This small molecule binds to this protein.
Small molecule (SMILES): CC(=O)N[C@H]1[C@H](O[C@H]2[C@H](O)[C@@H](NC(C)=O)CO[C@@H]2CO)O[C@H](CO)[C@@H](O)[C@@H]1O

Sequence of chain 1.A:
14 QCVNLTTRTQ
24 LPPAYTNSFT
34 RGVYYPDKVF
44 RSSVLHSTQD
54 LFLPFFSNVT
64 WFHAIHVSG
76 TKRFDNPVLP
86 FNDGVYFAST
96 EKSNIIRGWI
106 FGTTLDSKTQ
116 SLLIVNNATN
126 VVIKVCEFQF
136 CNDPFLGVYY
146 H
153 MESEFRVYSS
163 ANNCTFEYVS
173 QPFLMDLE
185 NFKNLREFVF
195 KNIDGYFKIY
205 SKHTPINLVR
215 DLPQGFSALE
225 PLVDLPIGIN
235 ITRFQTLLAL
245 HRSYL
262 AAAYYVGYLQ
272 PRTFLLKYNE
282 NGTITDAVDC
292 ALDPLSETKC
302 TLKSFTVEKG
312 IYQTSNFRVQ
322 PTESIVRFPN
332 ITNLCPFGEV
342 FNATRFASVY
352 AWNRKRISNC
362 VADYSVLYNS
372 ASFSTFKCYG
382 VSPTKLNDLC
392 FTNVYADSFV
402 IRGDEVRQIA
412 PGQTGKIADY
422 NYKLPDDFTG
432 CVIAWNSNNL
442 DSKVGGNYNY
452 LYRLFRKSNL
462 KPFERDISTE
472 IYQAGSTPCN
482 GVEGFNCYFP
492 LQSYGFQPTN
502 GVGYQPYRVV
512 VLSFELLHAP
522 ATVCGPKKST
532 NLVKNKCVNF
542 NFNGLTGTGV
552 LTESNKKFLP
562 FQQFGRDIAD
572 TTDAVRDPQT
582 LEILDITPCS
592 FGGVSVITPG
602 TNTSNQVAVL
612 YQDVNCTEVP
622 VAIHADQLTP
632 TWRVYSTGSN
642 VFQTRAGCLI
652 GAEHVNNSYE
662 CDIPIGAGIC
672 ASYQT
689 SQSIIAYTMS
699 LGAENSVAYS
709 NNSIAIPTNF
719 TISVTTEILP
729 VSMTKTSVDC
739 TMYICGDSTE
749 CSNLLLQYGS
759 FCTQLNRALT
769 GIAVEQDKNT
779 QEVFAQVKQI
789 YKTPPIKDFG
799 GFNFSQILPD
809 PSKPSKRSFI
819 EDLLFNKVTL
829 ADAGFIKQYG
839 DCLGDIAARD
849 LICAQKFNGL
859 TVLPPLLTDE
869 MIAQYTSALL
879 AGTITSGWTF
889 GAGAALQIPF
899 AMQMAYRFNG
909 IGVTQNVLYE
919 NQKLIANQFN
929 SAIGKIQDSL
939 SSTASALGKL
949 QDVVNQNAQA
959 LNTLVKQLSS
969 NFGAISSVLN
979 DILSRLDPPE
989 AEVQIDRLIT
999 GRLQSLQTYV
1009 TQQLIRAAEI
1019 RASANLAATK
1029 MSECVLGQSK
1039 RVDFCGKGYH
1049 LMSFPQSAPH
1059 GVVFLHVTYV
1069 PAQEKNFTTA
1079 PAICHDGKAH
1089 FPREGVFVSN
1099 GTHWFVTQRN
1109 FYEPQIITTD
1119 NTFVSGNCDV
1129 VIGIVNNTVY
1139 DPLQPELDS

Binding-site contacts:
Ligand atom O3 contacts residue THR124 of chain 1.A at 4.3 Å.
Ligand atom O5 contacts residue ASN122 of chain 1.A at 2.4 Å (h-bond).
Ligand atom O4 contacts residue ASN125 of chain 1.A at 4.1 Å.
Ligand atom C2 contacts residue ASN125 of chain 1.A at 4.2 Å.
Ligand atom O5 contacts residue THR124 of chain 1.A at 4.4 Å.
Ligand atom C1 contacts residue ASN122 of chain 1.A at 1.4 Å.
Ligand atom O7 contacts residue ASN125 of chain 1.A at 4.1 Å.
Ligand atom C8 contacts residue ASN122 of chain 1.A at 4.4 Å.
Ligand atom O7 contacts residue ASN122 of chain 1.A at 3.4 Å (h-bond).
Ligand atom C7 contacts residue ASN122 of chain 1.A at 3.3 Å.
Ligand atom C2 contacts residue ASN122 of chain 1.A at 2.5 Å.
Ligand atom C4 contacts residue ASN122 of chain 1.A at 4.3 Å.
Ligand atom C3 contacts residue THR124 of chain 1.A at 3.4 Å.
Ligand atom C5 contacts residue ASN122 of chain 1.A at 3.7 Å.
Ligand atom C8 contacts residue ALA123 of chain 1.A at 4.3 Å (hydrophobic).
Ligand atom C4 contacts residue ASN125 of chain 1.A at 4.2 Å.
Ligand atom C2 contacts residue THR124 of chain 1.A at 3.3 Å.
Ligand atom O5 contacts residue ASN125 of chain 1.A at 3.6 Å.
Ligand atom N2 contacts residue THR124 of chain 1.A at 2.8 Å (h-bond).
Ligand atom C8 contacts residue VAL171 of chain 1.A at 4.4 Å (hydrophobic).
Ligand atom C6 contacts residue ASN125 of chain 1.A at 4.4 Å.
Ligand atom C3 contacts residue ASN125 of chain 1.A at 4.0 Å.
Ligand atom O6 contacts residue VAL127 of chain 1.A at 3.9 Å.
Ligand atom C3 contacts residue ASN122 of chain 1.A at 3.8 Å.
Ligand atom C5 contacts residue ASN125 of chain 1.A at 3.4 Å.
Ligand atom C1 contacts residue ASN125 of chain 1.A at 3.4 Å.
Ligand atom C8 contacts residue THR124 of chain 1.A at 3.8 Å.
Ligand atom C7 contacts residue ASN125 of chain 1.A at 4.2 Å.
Ligand atom N2 contacts residue ASN122 of chain 1.A at 2.8 Å (h-bond).
Ligand atom C8 contacts residue ASN125 of chain 1.A at 4.1 Å.
Ligand atom O5 contacts residue VAL127 of chain 1.A at 4.1 Å.
Ligand atom C7 contacts residue THR124 of chain 1.A at 3.9 Å.
Ligand atom C5 contacts residue VAL127 of chain 1.A at 4.3 Å (hydrophobic).
Ligand atom C1 contacts residue THR124 of chain 1.A at 3.3 Å.
Ligand atom C6 contacts residue VAL127 of chain 1.A at 3.7 Å (hydrophobic).